Sequence of chain 1.B:
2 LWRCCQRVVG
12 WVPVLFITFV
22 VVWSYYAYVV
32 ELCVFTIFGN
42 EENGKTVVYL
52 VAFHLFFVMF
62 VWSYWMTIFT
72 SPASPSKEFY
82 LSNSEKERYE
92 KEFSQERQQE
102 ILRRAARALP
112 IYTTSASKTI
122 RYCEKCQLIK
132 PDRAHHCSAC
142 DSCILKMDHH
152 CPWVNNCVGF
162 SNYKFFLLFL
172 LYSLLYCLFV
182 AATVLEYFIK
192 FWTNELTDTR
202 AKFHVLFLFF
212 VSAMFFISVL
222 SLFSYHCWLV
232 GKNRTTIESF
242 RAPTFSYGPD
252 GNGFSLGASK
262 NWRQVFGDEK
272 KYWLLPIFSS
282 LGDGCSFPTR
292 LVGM

Binding-site contacts:
Ligand atom N1 contacts residue SER139 of chain 1.B at 2.9 Å (h-bond).
Ligand atom O5' contacts residue HIS136 of chain 1.B at 4.4 Å.
Ligand atom O2B contacts residue HIS137 of chain 1.B at 4.1 Å.
Ligand atom N6 contacts residue SER139 of chain 1.B at 3.0 Å (h-bond).
Ligand atom O3B contacts residue HIS136 of chain 1.B at 4.1 Å.
Ligand atom O4' contacts residue ILE238 of chain 1.B at 3.8 Å.
Ligand atom PB contacts residue HIS137 of chain 1.B at 3.7 Å.
Ligand atom PA contacts residue PO41 of chain 1.K at 3.8 Å.
Ligand atom PB contacts residue LYS131 of chain 1.B at 3.7 Å.
Ligand atom O1B contacts residue HIS137 of chain 1.B at 2.8 Å (h-bond).
Ligand atom O3A contacts residue LYS131 of chain 1.B at 4.0 Å.
Ligand atom PB contacts residue HIS136 of chain 1.B at 4.1 Å.
Ligand atom O3 contacts residue ARG242 of chain 1.B at 4.0 Å.
Ligand atom C6 contacts residue SER139 of chain 1.B at 3.4 Å.
Ligand atom O2B contacts residue HIS136 of chain 1.B at 2.7 Å (h-bond).
Ligand atom C5 contacts residue HIS137 of chain 1.B at 4.5 Å.
Ligand atom C4' contacts residue ILE238 of chain 1.B at 4.2 Å (hydrophobic).
Ligand atom O2B contacts residue PO41 of chain 1.K at 4.1 Å.
Ligand atom O3B contacts residue LYS131 of chain 1.B at 2.2 Å (salt-bridge).
Ligand atom O5' contacts residue PO41 of chain 1.K at 4.0 Å.
Ligand atom N3 contacts residue HIS137 of chain 1.B at 4.3 Å.
Ligand atom O1B contacts residue HIS136 of chain 1.B at 4.0 Å.
Ligand atom C2 contacts residue CYS138 of chain 1.B at 4.0 Å (hydrophobic).
Ligand atom N1 contacts residue CYS138 of chain 1.B at 4.2 Å.
Ligand atom O3 contacts residue ILE238 of chain 1.B at 4.0 Å.
Ligand atom C2 contacts residue SER139 of chain 1.B at 3.8 Å.
Ligand atom O3B contacts residue HIS137 of chain 1.B at 3.6 Å.
Ligand atom O1 contacts residue PHE241 of chain 1.B at 4.0 Å.
Ligand atom O3' contacts residue ILE238 of chain 1.B at 3.8 Å.
Ligand atom O2A contacts residue PO41 of chain 1.K at 2.7 Å (h-bond).
Ligand atom C4 contacts residue HIS137 of chain 1.B at 4.3 Å.

This small molecule binds to this protein.
Small molecule (SMILES): Nc1ncnc2c1ncn2[C@@H]1O[C@H](CO[P](=O)(O)OP(=O)(O)O)[C@@H](OP(=O)(O)O)[C@H]1O